The protein below binds the small molecule below.
Small molecule (SMILES): CC(=O)N[C@@H]1[C@@H](O)[C@H](O)[C@@H](CO)O[C@H]1O

Sequence of chain 2.A:
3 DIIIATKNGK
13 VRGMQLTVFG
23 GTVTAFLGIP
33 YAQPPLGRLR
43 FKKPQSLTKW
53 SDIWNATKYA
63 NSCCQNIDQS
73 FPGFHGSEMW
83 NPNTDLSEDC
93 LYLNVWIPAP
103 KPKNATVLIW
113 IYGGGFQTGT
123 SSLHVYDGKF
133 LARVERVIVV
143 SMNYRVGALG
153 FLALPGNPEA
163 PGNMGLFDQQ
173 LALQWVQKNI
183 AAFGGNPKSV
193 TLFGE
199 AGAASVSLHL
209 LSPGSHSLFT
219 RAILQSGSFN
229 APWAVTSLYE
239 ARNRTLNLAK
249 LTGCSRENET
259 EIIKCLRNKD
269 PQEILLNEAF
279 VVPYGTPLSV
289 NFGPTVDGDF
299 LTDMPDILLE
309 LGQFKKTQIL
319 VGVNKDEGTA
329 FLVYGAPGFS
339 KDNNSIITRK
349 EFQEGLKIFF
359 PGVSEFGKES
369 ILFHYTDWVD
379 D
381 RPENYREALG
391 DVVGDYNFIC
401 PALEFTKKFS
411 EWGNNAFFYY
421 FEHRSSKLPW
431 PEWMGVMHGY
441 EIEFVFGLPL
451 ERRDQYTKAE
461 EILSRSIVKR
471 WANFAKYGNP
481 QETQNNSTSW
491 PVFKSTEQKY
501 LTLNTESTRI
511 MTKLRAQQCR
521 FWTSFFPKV

Binding-site contacts:
Ligand atom C4 contacts residue NAG1 of chain 2.B at 4.2 Å.
Ligand atom C7 contacts residue FUC2 of chain 2.B at 4.1 Å.
Ligand atom O7 contacts residue NAG1 of chain 2.B at 3.6 Å.
Ligand atom C2 contacts residue NAG1 of chain 2.B at 3.5 Å.
Ligand atom C8 contacts residue FUC2 of chain 2.B at 4.2 Å.
Ligand atom C3 contacts residue NAG1 of chain 2.B at 4.4 Å.
Ligand atom O5 contacts residue NAG1 of chain 2.B at 1.9 Å (h-bond).
Ligand atom O6 contacts residue NAG1 of chain 2.B at 4.0 Å.
Ligand atom C5 contacts residue NAG1 of chain 2.B at 3.1 Å.
Ligand atom C6 contacts residue NAG1 of chain 2.B at 2.9 Å.
Ligand atom C1 contacts residue FUC2 of chain 2.B at 4.0 Å.
Ligand atom C7 contacts residue NAG1 of chain 2.B at 4.1 Å.
Ligand atom O7 contacts residue GLY336 of chain 2.A at 4.3 Å.
Ligand atom N2 contacts residue FUC2 of chain 2.B at 4.1 Å.
Ligand atom N2 contacts residue NAG1 of chain 2.B at 4.2 Å.
Ligand atom C1 contacts residue NAG1 of chain 2.B at 2.0 Å.